A small-molecule ligand and the protein it binds are described below.
Small molecule (SMILES): NCc1ccc(C(F)(F)F)cc1

Sequence of chain 1.A:
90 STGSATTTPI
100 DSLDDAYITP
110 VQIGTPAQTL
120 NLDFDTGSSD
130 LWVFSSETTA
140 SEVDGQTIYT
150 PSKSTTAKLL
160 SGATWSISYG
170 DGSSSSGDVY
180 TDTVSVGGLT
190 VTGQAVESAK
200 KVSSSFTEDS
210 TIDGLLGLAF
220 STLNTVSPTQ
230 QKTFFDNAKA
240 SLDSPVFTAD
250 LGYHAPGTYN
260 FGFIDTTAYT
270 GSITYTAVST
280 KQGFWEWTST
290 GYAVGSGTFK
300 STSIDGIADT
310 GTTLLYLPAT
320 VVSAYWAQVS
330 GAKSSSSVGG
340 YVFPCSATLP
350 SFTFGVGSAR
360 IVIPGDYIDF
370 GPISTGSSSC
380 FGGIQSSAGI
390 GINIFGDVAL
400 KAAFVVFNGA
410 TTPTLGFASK

Binding-site contacts:
Ligand atom C04 contacts residue DMS1 of chain 1.F at 4.0 Å.
Ligand atom F09 contacts residue ILE389 of chain 1.A at 3.8 Å.
Ligand atom F08 contacts residue ILE389 of chain 1.A at 4.2 Å.
Ligand atom C05 contacts residue DMS1 of chain 1.F at 4.2 Å.
Ligand atom F08 contacts residue ILE391 of chain 1.A at 3.2 Å.
Ligand atom C07 contacts residue GLY169 of chain 1.A at 4.2 Å.
Ligand atom C02 contacts residue ASP308 of chain 1.A at 3.5 Å.
Ligand atom C02 contacts residue SER127 of chain 1.A at 4.2 Å.
Ligand atom C07 contacts residue DMS1 of chain 1.E at 4.2 Å.
Ligand atom C02 contacts residue TYR168 of chain 1.A at 4.4 Å (hydrophobic).
Ligand atom C03 contacts residue DMS1 of chain 1.F at 3.7 Å.
Ligand atom N01 contacts residue THR311 of chain 1.A at 3.7 Å.
Ligand atom C05 contacts residue PHE283 of chain 1.A at 3.8 Å (hydrophobic).
Ligand atom C02 contacts residue GLY126 of chain 1.A at 3.4 Å.
Ligand atom C02 contacts residue ASP124 of chain 1.A at 3.2 Å.
Ligand atom C04 contacts residue ASP308 of chain 1.A at 3.6 Å.
Ligand atom N01 contacts residue ASP124 of chain 1.A at 2.8 Å (salt-bridge).
Ligand atom C05 contacts residue ASP308 of chain 1.A at 4.3 Å.
Ligand atom N01 contacts residue GLY126 of chain 1.A at 4.0 Å.
Ligand atom N01 contacts residue GLY310 of chain 1.A at 3.7 Å.
Ligand atom C06 contacts residue DMS1 of chain 1.E at 4.4 Å.
Ligand atom C04 contacts residue PHE283 of chain 1.A at 3.9 Å (hydrophobic).
Ligand atom C04 contacts residue ILE306 of chain 1.A at 4.4 Å (hydrophobic).
Ligand atom C06 contacts residue GLY169 of chain 1.A at 4.3 Å.
Ligand atom C11 contacts residue DMS1 of chain 1.E at 3.8 Å.
Ligand atom C03 contacts residue ASP308 of chain 1.A at 3.5 Å.
Ligand atom F10 contacts residue DMS1 of chain 1.F at 4.0 Å.
Ligand atom C04 contacts residue GLY126 of chain 1.A at 3.0 Å.
Ligand atom F09 contacts residue GLY169 of chain 1.A at 3.3 Å.
Ligand atom C03 contacts residue GLY126 of chain 1.A at 3.6 Å.
Ligand atom C05 contacts residue GLY126 of chain 1.A at 4.0 Å.
Ligand atom C05 contacts residue ILE306 of chain 1.A at 4.2 Å (hydrophobic).
Ligand atom C12 contacts residue DMS1 of chain 1.F at 4.0 Å.
Ligand atom C12 contacts residue ASP308 of chain 1.A at 4.1 Å.
Ligand atom C12 contacts residue GLY169 of chain 1.A at 3.8 Å.
Ligand atom F09 contacts residue DMS1 of chain 1.E at 3.1 Å.
Ligand atom C11 contacts residue GLY169 of chain 1.A at 3.4 Å.
Ligand atom N01 contacts residue ASP308 of chain 1.A at 2.8 Å (salt-bridge).
Ligand atom C02 contacts residue DMS1 of chain 1.F at 4.1 Å.
Ligand atom F08 contacts residue ILE393 of chain 1.A at 3.8 Å.